A small-molecule ligand and the protein it binds are described below.
Small molecule (SMILES): OC[C@H]1O[C@H](O[C@H]2[C@H](O)[C@@H](O)[C@@H](O[C@H]3[C@H](O)[C@@H](O)[C@@H](O)O[C@@H]3CO)O[C@@H]2CO)[C@H](O)[C@@H](O)[C@@H]1O

Sequence of chain 1.A:
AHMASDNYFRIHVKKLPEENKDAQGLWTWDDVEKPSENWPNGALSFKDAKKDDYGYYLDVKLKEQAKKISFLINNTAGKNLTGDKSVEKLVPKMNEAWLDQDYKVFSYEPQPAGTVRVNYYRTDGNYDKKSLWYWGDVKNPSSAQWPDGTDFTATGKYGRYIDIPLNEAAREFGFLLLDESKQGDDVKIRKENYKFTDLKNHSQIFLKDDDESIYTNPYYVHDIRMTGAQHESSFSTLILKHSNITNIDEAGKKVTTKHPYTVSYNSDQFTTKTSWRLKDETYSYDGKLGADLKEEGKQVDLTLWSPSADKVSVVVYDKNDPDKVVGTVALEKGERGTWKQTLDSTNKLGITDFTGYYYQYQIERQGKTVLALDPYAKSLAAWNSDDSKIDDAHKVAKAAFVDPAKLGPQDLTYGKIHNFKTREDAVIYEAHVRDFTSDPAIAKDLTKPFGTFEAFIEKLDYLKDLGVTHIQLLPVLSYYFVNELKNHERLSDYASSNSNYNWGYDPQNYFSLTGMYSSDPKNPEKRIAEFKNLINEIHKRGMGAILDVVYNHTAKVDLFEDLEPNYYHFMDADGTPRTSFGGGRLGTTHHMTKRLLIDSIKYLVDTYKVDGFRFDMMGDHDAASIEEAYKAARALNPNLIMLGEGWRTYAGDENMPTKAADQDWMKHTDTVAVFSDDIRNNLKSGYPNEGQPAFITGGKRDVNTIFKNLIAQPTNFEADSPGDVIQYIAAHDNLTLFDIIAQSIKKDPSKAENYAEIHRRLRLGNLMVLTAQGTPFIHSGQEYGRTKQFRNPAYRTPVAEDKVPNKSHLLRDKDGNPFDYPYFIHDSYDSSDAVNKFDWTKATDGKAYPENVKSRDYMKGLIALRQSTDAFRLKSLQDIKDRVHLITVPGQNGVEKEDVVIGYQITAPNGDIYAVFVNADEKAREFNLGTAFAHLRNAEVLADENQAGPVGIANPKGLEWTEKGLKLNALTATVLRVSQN

Binding-site contacts:
Ligand atom C2 contacts residue ASN194 of chain 1.A at 3.4 Å.
Ligand atom C4 contacts residue TRP136 of chain 1.A at 3.9 Å (hydrophobic).
Ligand atom C5 contacts residue TRP136 of chain 1.A at 4.0 Å (hydrophobic).
Ligand atom C6 contacts residue TRP136 of chain 1.A at 3.8 Å (hydrophobic).
Ligand atom O2 contacts residue LYS189 of chain 1.A at 3.1 Å (salt-bridge).
Ligand atom O3 contacts residue TRP147 of chain 1.A at 4.1 Å.
Ligand atom C2 contacts residue LYS189 of chain 1.A at 3.8 Å.
Ligand atom C3 contacts residue TRP136 of chain 1.A at 4.3 Å (hydrophobic).
Ligand atom O2 contacts residue TRP147 of chain 1.A at 3.9 Å.
Ligand atom C1 contacts residue TRP134 of chain 1.A at 3.7 Å (hydrophobic).
Ligand atom C1 contacts residue LEU177 of chain 1.A at 4.0 Å (hydrophobic).
Ligand atom C1 contacts residue TRP136 of chain 1.A at 3.8 Å (hydrophobic).
Ligand atom O2 contacts residue LEU177 of chain 1.A at 3.8 Å.
Ligand atom O3 contacts residue ASN194 of chain 1.A at 3.0 Å (h-bond).
Ligand atom C4 contacts residue TRP147 of chain 1.A at 4.0 Å (hydrophobic).
Ligand atom C5 contacts residue TRP147 of chain 1.A at 4.1 Å (hydrophobic).
Ligand atom C4 contacts residue TRP134 of chain 1.A at 4.4 Å (hydrophobic).
Ligand atom C2 contacts residue TRP147 of chain 1.A at 3.6 Å (hydrophobic).
Ligand atom C5 contacts residue TRP134 of chain 1.A at 3.7 Å (hydrophobic).
Ligand atom C3 contacts residue TRP147 of chain 1.A at 4.3 Å (hydrophobic).
Ligand atom O6 contacts residue TRP134 of chain 1.A at 3.1 Å (h-bond).
Ligand atom O5 contacts residue TRP147 of chain 1.A at 3.3 Å.
Ligand atom C2 contacts residue TRP136 of chain 1.A at 3.7 Å (hydrophobic).
Ligand atom O5 contacts residue TRP136 of chain 1.A at 3.6 Å.
Ligand atom C3 contacts residue LYS189 of chain 1.A at 3.8 Å.
Ligand atom O3 contacts residue LYS189 of chain 1.A at 2.9 Å (salt-bridge).
Ligand atom O4 contacts residue TRP134 of chain 1.A at 4.3 Å.
Ligand atom O2 contacts residue TRP136 of chain 1.A at 4.3 Å.
Ligand atom C6 contacts residue TRP147 of chain 1.A at 4.3 Å (hydrophobic).
Ligand atom O5 contacts residue TRP134 of chain 1.A at 2.8 Å (h-bond).
Ligand atom C1 contacts residue TRP147 of chain 1.A at 3.6 Å (hydrophobic).
Ligand atom O6 contacts residue SER143 of chain 1.A at 4.5 Å.
Ligand atom C6 contacts residue TRP134 of chain 1.A at 3.5 Å (hydrophobic).
Ligand atom O2 contacts residue ASN194 of chain 1.A at 2.9 Å (h-bond).
Ligand atom O3 contacts residue TRP136 of chain 1.A at 4.1 Å.
Ligand atom O3 contacts residue LEU177 of chain 1.A at 3.6 Å.
Ligand atom C2 contacts residue LEU177 of chain 1.A at 4.0 Å (hydrophobic).
Ligand atom C3 contacts residue ASN194 of chain 1.A at 4.0 Å.